The protein below binds the small molecule below.
Small molecule (SMILES): O=C1[C@@H]2CCC[C@H]([C@@H](/C=C/c3ccccc3Cl)CN1Cc1ccccn1)N2S(=O)(=O)c1cc(Cl)cc(Cl)c1

Binding-site contacts:
Ligand atom CBA contacts residue THR82 of chain 1.B at 3.3 Å.
Ligand atom CAX contacts residue GLU54 of chain 1.A at 3.4 Å.
Ligand atom CBG contacts residue TYR82 of chain 1.A at 3.6 Å (hydrophobic).
Ligand atom CB contacts residue TRP59 of chain 1.A at 3.5 Å (hydrophobic).
Ligand atom CBE contacts residue THR82 of chain 1.B at 3.6 Å.
Ligand atom OAM contacts residue PHE99 of chain 1.A at 3.3 Å.
Ligand atom CAR contacts residue PHE23 of chain 1.B at 3.6 Å (hydrophobic).
Ligand atom OAN contacts residue PHE36 of chain 1.A at 3.7 Å.
Ligand atom NBH contacts residue TYR82 of chain 1.A at 2.7 Å (h-bond).
Ligand atom O contacts residue VAL55 of chain 1.A at 3.2 Å.
Ligand atom CBC contacts residue TYR22 of chain 1.B at 3.6 Å (hydrophobic).
Ligand atom CBJ contacts residue TRP85 of chain 1.B at 3.7 Å (hydrophobic).
Ligand atom CBK contacts residue THR82 of chain 1.B at 3.8 Å.
Ligand atom CAB contacts residue TYR26 of chain 1.A at 3.4 Å (hydrophobic).
Ligand atom CAZ contacts residue THR82 of chain 1.B at 3.3 Å.
Ligand atom OAN contacts residue TYR82 of chain 1.A at 3.5 Å.
Ligand atom CAA contacts residue PHE46 of chain 1.A at 3.6 Å (hydrophobic).
Ligand atom CAT contacts residue ASP37 of chain 1.A at 3.7 Å.
Ligand atom C contacts residue TYR82 of chain 1.A at 2.9 Å (hydrophobic).
Ligand atom CBI contacts residue TYR82 of chain 1.A at 3.6 Å (hydrophobic).
Ligand atom CAX contacts residue TYR82 of chain 1.A at 3.7 Å (hydrophobic).
Ligand atom CBB contacts residue THR82 of chain 1.B at 3.6 Å.
Ligand atom CAI contacts residue TYR82 of chain 1.A at 3.7 Å (hydrophobic).
Ligand atom CBK contacts residue ASP86 of chain 1.B at 3.5 Å.
Ligand atom O contacts residue ILE56 of chain 1.A at 3.0 Å (h-bond).
Ligand atom CAP contacts residue TYR82 of chain 1.A at 3.3 Å (hydrophobic).
Ligand atom OAM contacts residue TYR26 of chain 1.A at 3.4 Å.
Ligand atom CLAY contacts residue ASP37 of chain 1.A at 3.4 Å.
Ligand atom O contacts residue TYR82 of chain 1.A at 3.2 Å (h-bond).
Ligand atom CLAU contacts residue HIS87 of chain 1.A at 3.2 Å.
Ligand atom CAC contacts residue TYR26 of chain 1.A at 3.5 Å (hydrophobic).
Ligand atom CAA contacts residue TRP59 of chain 1.A at 3.6 Å (hydrophobic).
Ligand atom NAJ contacts residue TYR82 of chain 1.A at 3.1 Å (h-bond).
Ligand atom CA contacts residue TYR82 of chain 1.A at 3.3 Å (hydrophobic).
Ligand atom OAN contacts residue PHE99 of chain 1.A at 3.4 Å.
Ligand atom CAV contacts residue TYR26 of chain 1.A at 3.7 Å (hydrophobic).
Ligand atom CBI contacts residue HIS87 of chain 1.A at 3.6 Å.
Ligand atom CBE contacts residue ARG42 of chain 1.A at 3.6 Å.
Ligand atom OAM contacts residue PHE36 of chain 1.A at 3.4 Å.
Ligand atom CBJ contacts residue HIS87 of chain 1.A at 3.7 Å.

Sequence of chain 1.B:
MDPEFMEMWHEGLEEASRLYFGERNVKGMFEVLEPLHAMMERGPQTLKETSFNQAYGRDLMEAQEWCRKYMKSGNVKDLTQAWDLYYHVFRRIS

Sequence of chain 1.A:
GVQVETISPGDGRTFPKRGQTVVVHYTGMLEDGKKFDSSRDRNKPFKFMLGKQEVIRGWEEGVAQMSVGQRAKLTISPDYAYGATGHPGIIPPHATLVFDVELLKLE